Binding-site contacts:
Ligand atom C5 contacts residue LEU135 of chain 1.A at 3.4 Å (hydrophobic).
Ligand atom N3 contacts residue LEU84 of chain 1.A at 3.3 Å (h-bond).
Ligand atom N2 contacts residue LEU84 of chain 1.A at 2.9 Å (h-bond).
Ligand atom C19 contacts residue ILE11 of chain 1.A at 3.8 Å (hydrophobic).
Ligand atom N2 contacts residue ILE11 of chain 1.A at 3.7 Å.
Ligand atom C2 contacts residue LEU135 of chain 1.A at 3.7 Å (hydrophobic).
Ligand atom N26 contacts residue ASP87 of chain 1.A at 3.2 Å (salt-bridge).
Ligand atom C18 contacts residue ILE11 of chain 1.A at 3.5 Å (hydrophobic).
Ligand atom C13 contacts residue ASN133 of chain 1.A at 3.4 Å.
Ligand atom C8 contacts residue GLU82 of chain 1.A at 3.5 Å.
Ligand atom C8 contacts residue VAL65 of chain 1.A at 3.2 Å (hydrophobic).
Ligand atom N26 contacts residue LYS90 of chain 1.A at 3.6 Å.
Ligand atom O25 contacts residue LYS90 of chain 1.A at 3.8 Å.
Ligand atom N2 contacts residue PHE83 of chain 1.A at 3.8 Å.
Ligand atom C4 contacts residue ALA32 of chain 1.A at 3.6 Å (hydrophobic).
Ligand atom C10 contacts residue ILE11 of chain 1.A at 3.8 Å (hydrophobic).
Ligand atom C20 contacts residue GLN86 of chain 1.A at 3.8 Å.
Ligand atom C22 contacts residue LEU84 of chain 1.A at 3.3 Å (hydrophobic).
Ligand atom N9 contacts residue VAL65 of chain 1.A at 3.6 Å.
Ligand atom C15 contacts residue GLU13 of chain 1.A at 3.8 Å.
Ligand atom C14 contacts residue ASN133 of chain 1.A at 3.8 Å.
Ligand atom C19 contacts residue ASP87 of chain 1.A at 3.7 Å.
Ligand atom C4 contacts residue LEU135 of chain 1.A at 3.4 Å (hydrophobic).
Ligand atom C13 contacts residue ASP146 of chain 1.A at 3.8 Å.
Ligand atom C22 contacts residue HIS85 of chain 1.A at 3.6 Å.
Ligand atom O24 contacts residue ASP87 of chain 1.A at 3.2 Å (salt-bridge).
Ligand atom C17 contacts residue ILE11 of chain 1.A at 3.6 Å (hydrophobic).
Ligand atom C8 contacts residue ALA32 of chain 1.A at 3.8 Å (hydrophobic).
Ligand atom C17 contacts residue LEU84 of chain 1.A at 3.4 Å (hydrophobic).
Ligand atom N3 contacts residue LEU135 of chain 1.A at 3.6 Å.
Ligand atom C8 contacts residue PHE81 of chain 1.A at 3.4 Å (hydrophobic).
Ligand atom N1 contacts residue LEU135 of chain 1.A at 3.6 Å.
Ligand atom C2 contacts residue LEU84 of chain 1.A at 3.7 Å (hydrophobic).
Ligand atom N9 contacts residue ALA32 of chain 1.A at 3.5 Å.
Ligand atom O24 contacts residue LYS90 of chain 1.A at 3.3 Å.
Ligand atom O24 contacts residue GLN86 of chain 1.A at 3.5 Å.
Ligand atom C6 contacts residue LEU135 of chain 1.A at 3.5 Å (hydrophobic).
Ligand atom N9 contacts residue GLU82 of chain 1.A at 2.8 Å (salt-bridge).
Ligand atom C21 contacts residue HIS85 of chain 1.A at 3.4 Å.
Ligand atom S23 contacts residue LYS90 of chain 1.A at 3.8 Å.

Sequence of chain 1.A:
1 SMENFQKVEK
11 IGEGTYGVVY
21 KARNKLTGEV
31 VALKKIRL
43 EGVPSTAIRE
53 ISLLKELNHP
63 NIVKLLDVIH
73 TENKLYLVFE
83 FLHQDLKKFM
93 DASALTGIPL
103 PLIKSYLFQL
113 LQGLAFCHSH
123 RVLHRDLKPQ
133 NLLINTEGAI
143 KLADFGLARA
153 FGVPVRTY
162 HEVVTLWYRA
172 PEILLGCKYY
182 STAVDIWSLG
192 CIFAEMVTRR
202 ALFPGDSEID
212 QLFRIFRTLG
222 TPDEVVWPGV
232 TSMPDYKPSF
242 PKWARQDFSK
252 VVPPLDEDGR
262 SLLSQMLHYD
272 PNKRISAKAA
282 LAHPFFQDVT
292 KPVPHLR

The small molecule below binds the protein below.
Small molecule (SMILES): NS(=O)(=O)c1ccc(Nc2nc(OCC3CCCCC3)c3nc[nH]c3n2)cc1